A protein and the small-molecule ligand that binds it are described below.
Small molecule (SMILES): C[C@@H]1Nc2ccc(Cl)cc2[C@@](C#CC2CC2)(C(F)(F)F)O1

Binding-site contacts:
Ligand atom FAB contacts residue VAL458 of chain 1.D at 4.0 Å.
Ligand atom CAI contacts residue SER275 of chain 1.D at 3.8 Å.
Ligand atom CAR contacts residue VAL348 of chain 1.D at 4.1 Å (hydrophobic).
Ligand atom CAL contacts residue PHE278 of chain 1.D at 4.2 Å (hydrophobic).
Ligand atom CAI contacts residue ALA279 of chain 1.D at 3.6 Å (hydrophobic).
Ligand atom CAH contacts residue ILE95 of chain 1.D at 3.2 Å (hydrophobic).
Ligand atom CAL contacts residue THR283 of chain 1.D at 3.8 Å.
Ligand atom CAL contacts residue PHE187 of chain 1.D at 3.8 Å (hydrophobic).
Ligand atom NAM contacts residue ALA279 of chain 1.D at 3.5 Å.
Ligand atom CAA contacts residue HEM1 of chain 1.P at 3.4 Å.
Ligand atom NAM contacts residue ILE95 of chain 1.D at 3.7 Å.
Ligand atom CAS contacts residue LEU344 of chain 1.D at 4.1 Å (hydrophobic).
Ligand atom CAA contacts residue VAL348 of chain 1.D at 4.1 Å (hydrophobic).
Ligand atom OAN contacts residue LEU344 of chain 1.D at 4.0 Å.
Ligand atom CL contacts residue PHE96 of chain 1.D at 4.2 Å.
Ligand atom FAD contacts residue VAL348 of chain 1.D at 3.6 Å.
Ligand atom CAK contacts residue PHE278 of chain 1.D at 3.8 Å (hydrophobic).
Ligand atom CAH contacts residue SER275 of chain 1.D at 4.0 Å.
Ligand atom CAR contacts residue LEU344 of chain 1.D at 4.3 Å (hydrophobic).
Ligand atom CAP contacts residue ALA279 of chain 1.D at 4.0 Å (hydrophobic).
Ligand atom CAK contacts residue PHE187 of chain 1.D at 2.4 Å (hydrophobic).
Ligand atom CAO contacts residue PHE278 of chain 1.D at 4.0 Å (hydrophobic).
Ligand atom CAF contacts residue LEU344 of chain 1.D at 4.1 Å (hydrophobic).
Ligand atom OAN contacts residue VAL348 of chain 1.D at 3.8 Å.
Ligand atom FAB contacts residue ILE82 of chain 1.D at 4.1 Å.
Ligand atom CAL contacts residue GLU282 of chain 1.D at 3.1 Å.
Ligand atom FAD contacts residue VAL458 of chain 1.D at 3.6 Å.
Ligand atom CAT contacts residue ILE82 of chain 1.D at 3.6 Å (hydrophobic).
Ligand atom CAP contacts residue ILE95 of chain 1.D at 3.4 Å (hydrophobic).
Ligand atom CAH contacts residue PHE278 of chain 1.D at 4.0 Å (hydrophobic).
Ligand atom CAO contacts residue PHE96 of chain 1.D at 4.2 Å (hydrophobic).
Ligand atom CAF contacts residue PHE187 of chain 1.D at 4.1 Å (hydrophobic).
Ligand atom CAA contacts residue LEU344 of chain 1.D at 3.5 Å (hydrophobic).
Ligand atom FAC contacts residue ILE82 of chain 1.D at 3.2 Å.
Ligand atom CAI contacts residue ILE95 of chain 1.D at 2.5 Å (hydrophobic).
Ligand atom FAD contacts residue ILE82 of chain 1.D at 3.1 Å.
Ligand atom CAS contacts residue PHE187 of chain 1.D at 3.1 Å (hydrophobic).
Ligand atom CAK contacts residue GLU282 of chain 1.D at 3.9 Å.
Ligand atom CL contacts residue PHE89 of chain 1.D at 3.3 Å.
Ligand atom FAC contacts residue PHE96 of chain 1.D at 3.4 Å.

Sequence of chain 1.D:
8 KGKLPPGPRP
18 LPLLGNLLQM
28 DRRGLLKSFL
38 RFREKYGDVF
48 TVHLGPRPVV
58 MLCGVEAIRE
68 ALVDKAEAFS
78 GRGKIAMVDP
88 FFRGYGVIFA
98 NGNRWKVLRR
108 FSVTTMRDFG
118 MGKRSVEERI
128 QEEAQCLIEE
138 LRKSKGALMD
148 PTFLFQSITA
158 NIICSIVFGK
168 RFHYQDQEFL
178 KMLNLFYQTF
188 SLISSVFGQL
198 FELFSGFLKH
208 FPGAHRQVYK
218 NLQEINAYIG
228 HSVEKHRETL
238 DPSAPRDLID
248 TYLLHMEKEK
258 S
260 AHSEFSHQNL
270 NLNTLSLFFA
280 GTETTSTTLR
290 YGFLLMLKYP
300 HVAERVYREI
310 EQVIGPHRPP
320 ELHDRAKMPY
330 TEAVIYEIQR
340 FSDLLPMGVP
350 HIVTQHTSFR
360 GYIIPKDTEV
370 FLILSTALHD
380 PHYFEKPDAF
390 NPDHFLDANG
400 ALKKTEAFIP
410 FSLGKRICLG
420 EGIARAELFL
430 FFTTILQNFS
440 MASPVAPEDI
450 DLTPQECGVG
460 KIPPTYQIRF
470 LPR